Binding-site contacts:
Ligand atom O6 contacts residue ASN226 of chain 1.D at 3.1 Å (h-bond).
Ligand atom O2B contacts residue MG1 of chain 1.Z at 2.4 Å.
Ligand atom C6 contacts residue TYR222 of chain 1.D at 3.7 Å (hydrophobic).
Ligand atom PG contacts residue GLY142 of chain 1.D at 3.9 Å.
Ligand atom O1B contacts residue GLY10 of chain 1.D at 3.2 Å.
Ligand atom C2 contacts residue ASN226 of chain 1.D at 3.6 Å.
Ligand atom PB contacts residue THR143 of chain 1.D at 3.3 Å.
Ligand atom N3 contacts residue ASN204 of chain 1.D at 3.0 Å (h-bond).
Ligand atom O1B contacts residue GLY144 of chain 1.D at 2.7 Å (h-bond).
Ligand atom O6 contacts residue GLN15 of chain 1.D at 2.5 Å (h-bond).
Ligand atom O1G contacts residue ALA97 of chain 1.D at 3.0 Å (h-bond).
Ligand atom O2G contacts residue MG1 of chain 1.Z at 2.5 Å.
Ligand atom O1A contacts residue GLN11 of chain 1.D at 3.5 Å (h-bond).
Ligand atom O3B contacts residue THR143 of chain 1.D at 3.1 Å (h-bond).
Ligand atom O3G contacts residue ASN99 of chain 1.D at 2.9 Å (h-bond).
Ligand atom C2 contacts residue ASN204 of chain 1.D at 3.4 Å.
Ligand atom PG contacts residue MG1 of chain 1.Z at 3.5 Å.
Ligand atom O3G contacts residue GLY142 of chain 1.D at 3.0 Å (h-bond).
Ligand atom C6 contacts residue ASN226 of chain 1.D at 3.3 Å.
Ligand atom O6 contacts residue TYR222 of chain 1.D at 3.8 Å.
Ligand atom C2 contacts residue TYR222 of chain 1.D at 3.6 Å (hydrophobic).
Ligand atom N1 contacts residue ASN226 of chain 1.D at 2.7 Å (h-bond).
Ligand atom N2 contacts residue ASN226 of chain 1.D at 2.9 Å (h-bond).
Ligand atom C6 contacts residue GLN15 of chain 1.D at 3.6 Å.
Ligand atom O1B contacts residue THR143 of chain 1.D at 2.7 Å (h-bond).
Ligand atom N2 contacts residue ASN204 of chain 1.D at 2.6 Å (h-bond).
Ligand atom O1G contacts residue THR143 of chain 1.D at 3.4 Å.
Ligand atom O2B contacts residue GLN11 of chain 1.D at 3.2 Å (h-bond).
Ligand atom PB contacts residue GLY10 of chain 1.D at 3.9 Å.
Ligand atom O1A contacts residue CYS12 of chain 1.D at 3.3 Å (h-bond).
Ligand atom O3B contacts residue MG1 of chain 1.Z at 3.8 Å.
Ligand atom C4' contacts residue SER138 of chain 1.D at 3.2 Å.
Ligand atom O3B contacts residue GLY142 of chain 1.D at 3.5 Å (h-bond).
Ligand atom N3 contacts residue VAL169 of chain 1.D at 3.8 Å.
Ligand atom O2A contacts residue GLN11 of chain 1.D at 3.1 Å.
Ligand atom PB contacts residue MG1 of chain 1.Z at 3.7 Å.
Ligand atom O3' contacts residue GLU181 of chain 1.D at 3.3 Å (salt-bridge).
Ligand atom O2B contacts residue GLY10 of chain 1.D at 3.7 Å.
Ligand atom O4' contacts residue SER138 of chain 1.D at 3.3 Å (h-bond).
Ligand atom N1 contacts residue TYR222 of chain 1.D at 3.2 Å.

Sequence of chain 1.D:
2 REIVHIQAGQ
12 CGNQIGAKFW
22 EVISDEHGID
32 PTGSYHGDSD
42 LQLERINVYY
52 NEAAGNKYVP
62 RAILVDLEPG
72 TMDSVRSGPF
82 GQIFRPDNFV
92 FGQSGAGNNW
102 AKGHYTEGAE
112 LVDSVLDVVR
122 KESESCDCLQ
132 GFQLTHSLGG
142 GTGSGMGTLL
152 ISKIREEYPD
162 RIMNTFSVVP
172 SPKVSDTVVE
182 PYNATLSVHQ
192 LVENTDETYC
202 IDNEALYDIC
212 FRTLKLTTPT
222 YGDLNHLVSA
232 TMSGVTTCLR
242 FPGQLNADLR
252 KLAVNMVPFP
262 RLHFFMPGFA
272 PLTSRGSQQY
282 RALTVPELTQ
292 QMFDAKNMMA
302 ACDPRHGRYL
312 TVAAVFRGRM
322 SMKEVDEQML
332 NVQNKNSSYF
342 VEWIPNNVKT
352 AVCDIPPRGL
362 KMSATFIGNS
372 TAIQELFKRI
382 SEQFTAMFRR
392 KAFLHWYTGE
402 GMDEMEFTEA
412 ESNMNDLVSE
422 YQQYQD

A small-molecule ligand and the protein it binds are described below.
Small molecule (SMILES): Nc1nc2c(ncn2[C@@H]2O[C@H](CO[P](=O)(O)C[P](=O)(O)OP(=O)(O)O)[C@@H](O)[C@H]2O)c(=O)[nH]1